Binding-site contacts:
Ligand atom O1B contacts residue MG1 of chain 1.E at 2.0 Å.
Ligand atom N3 contacts residue LEU23 of chain 1.A at 3.7 Å.
Ligand atom O4' contacts residue VAL31 of chain 1.A at 3.7 Å.
Ligand atom O1A contacts residue GLY29 of chain 1.A at 3.6 Å.
Ligand atom N6 contacts residue LEU149 of chain 1.A at 3.4 Å.
Ligand atom PB contacts residue MG1 of chain 1.E at 3.3 Å.
Ligand atom PA contacts residue MG1 of chain 1.E at 3.2 Å.
Ligand atom O2G contacts residue ASP142 of chain 1.A at 2.7 Å (salt-bridge).
Ligand atom N1 contacts residue MET98 of chain 1.A at 2.9 Å (h-bond).
Ligand atom O5' contacts residue VAL31 of chain 1.A at 3.3 Å.
Ligand atom O3G contacts residue ASN147 of chain 1.A at 3.0 Å (h-bond).
Ligand atom N3B contacts residue GLY26 of chain 1.A at 3.8 Å.
Ligand atom O3A contacts residue GLY26 of chain 1.A at 3.2 Å.
Ligand atom O3G contacts residue MG1 of chain 1.E at 2.6 Å.
Ligand atom N6 contacts residue GLN96 of chain 1.A at 3.1 Å (h-bond).
Ligand atom O2G contacts residue ARG146 of chain 1.A at 2.9 Å (salt-bridge).
Ligand atom O1A contacts residue SER25 of chain 1.A at 3.7 Å.
Ligand atom C6 contacts residue LEU149 of chain 1.A at 3.7 Å (hydrophobic).
Ligand atom O3G contacts residue ASP142 of chain 1.A at 3.5 Å (salt-bridge).
Ligand atom O1G contacts residue ALA27 of chain 1.A at 2.6 Å (h-bond).
Ligand atom O1A contacts residue VAL31 of chain 1.A at 3.8 Å.
Ligand atom O2A contacts residue MG1 of chain 1.E at 1.9 Å.
Ligand atom N6 contacts residue MET95 of chain 1.A at 3.3 Å (h-bond).
Ligand atom C5' contacts residue GLY24 of chain 1.A at 3.8 Å.
Ligand atom O3A contacts residue MG1 of chain 1.E at 3.7 Å.
Ligand atom PG contacts residue ARG146 of chain 1.A at 3.6 Å.
Ligand atom O2B contacts residue ARG146 of chain 1.A at 3.4 Å.
Ligand atom O2A contacts residue LYS50 of chain 1.A at 3.0 Å (salt-bridge).
Ligand atom N3B contacts residue ARG146 of chain 1.A at 3.3 Å (salt-bridge).
Ligand atom O3A contacts residue SER25 of chain 1.A at 3.6 Å.
Ligand atom O2A contacts residue ASP160 of chain 1.A at 2.7 Å (salt-bridge).
Ligand atom O1A contacts residue LYS50 of chain 1.A at 3.4 Å.
Ligand atom O3G contacts residue ASP160 of chain 1.A at 3.3 Å (salt-bridge).
Ligand atom O1A contacts residue GLY26 of chain 1.A at 3.1 Å (h-bond).
Ligand atom N7 contacts residue 9LL1 of chain 1.G at 3.6 Å (h-bond).
Ligand atom PG contacts residue ASP142 of chain 1.A at 3.6 Å.
Ligand atom O1G contacts residue GLY26 of chain 1.A at 3.5 Å.
Ligand atom C2 contacts residue MET98 of chain 1.A at 3.2 Å (hydrophobic).
Ligand atom O1B contacts residue ASN147 of chain 1.A at 2.7 Å (h-bond).
Ligand atom N6 contacts residue ALA48 of chain 1.A at 3.6 Å.

Sequence of chain 1.A:
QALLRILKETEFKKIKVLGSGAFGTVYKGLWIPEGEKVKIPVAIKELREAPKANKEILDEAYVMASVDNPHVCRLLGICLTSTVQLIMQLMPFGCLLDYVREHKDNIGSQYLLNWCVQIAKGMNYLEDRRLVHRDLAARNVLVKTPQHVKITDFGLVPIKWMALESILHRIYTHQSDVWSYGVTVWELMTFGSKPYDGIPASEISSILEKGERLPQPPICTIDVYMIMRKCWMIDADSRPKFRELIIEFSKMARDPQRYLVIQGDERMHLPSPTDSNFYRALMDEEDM

The small molecule below binds the protein below.
Small molecule (SMILES): Nc1ncnc2c1ncn2[C@@H]1O[C@H](CO[P](=O)(O)O[P](=O)(O)NP(=O)(O)O)[C@@H](O)[C@H]1O